Sequence of chain 1.B:
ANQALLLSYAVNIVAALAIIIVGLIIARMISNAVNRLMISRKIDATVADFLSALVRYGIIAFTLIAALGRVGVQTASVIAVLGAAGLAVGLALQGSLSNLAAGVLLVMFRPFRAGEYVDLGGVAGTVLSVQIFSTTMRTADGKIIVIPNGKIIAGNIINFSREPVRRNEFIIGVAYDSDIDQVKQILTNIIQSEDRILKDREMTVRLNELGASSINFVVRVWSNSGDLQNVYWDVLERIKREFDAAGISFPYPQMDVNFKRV

Binding-site contacts:
Ligand atom CBT contacts residue ILE150 of chain 1.C at 3.6 Å (hydrophobic).
Ligand atom OAP contacts residue MET126 of chain 1.B at 3.8 Å.
Ligand atom CAY contacts residue LEU111 of chain 1.C at 3.8 Å (hydrophobic).
Ligand atom CBK contacts residue ILE150 of chain 1.C at 4.0 Å (hydrophobic).
Ligand atom CCL contacts residue AV01 of chain 1.S at 3.8 Å.
Ligand atom CBI contacts residue AV01 of chain 1.S at 4.0 Å.
Ligand atom OAJ contacts residue GLN149 of chain 1.C at 3.0 Å (h-bond).
Ligand atom OAR contacts residue PHE127 of chain 1.B at 3.2 Å (h-bond).
Ligand atom CBC contacts residue AV01 of chain 1.S at 3.6 Å.
Ligand atom CBN contacts residue GLN149 of chain 1.C at 3.8 Å.
Ligand atom CBH contacts residue AV01 of chain 1.S at 3.3 Å.
Ligand atom CCH contacts residue AV01 of chain 1.S at 3.8 Å.
Ligand atom OAT contacts residue PHE127 of chain 1.B at 3.0 Å (h-bond).
Ligand atom CAW contacts residue LEU123 of chain 1.B at 4.0 Å (hydrophobic).
Ligand atom CBF contacts residue PHE68 of chain 1.C at 3.9 Å (hydrophobic).
Ligand atom CAA contacts residue LEU123 of chain 1.B at 4.0 Å (hydrophobic).
Ligand atom O1 contacts residue AV01 of chain 1.S at 3.4 Å (h-bond).
Ligand atom CCU contacts residue MET126 of chain 1.B at 3.9 Å (hydrophobic).
Ligand atom OAP contacts residue AV01 of chain 1.S at 3.4 Å (h-bond).
Ligand atom OAN contacts residue AV01 of chain 1.S at 2.6 Å (h-bond).
Ligand atom CAA contacts residue LEU111 of chain 1.C at 3.7 Å (hydrophobic).
Ligand atom CAA contacts residue ALA119 of chain 1.B at 4.0 Å (hydrophobic).
Ligand atom CAY contacts residue LEU123 of chain 1.B at 3.9 Å (hydrophobic).
Ligand atom CBG contacts residue PHE151 of chain 1.C at 3.7 Å (hydrophobic).
Ligand atom CBF contacts residue AV01 of chain 1.S at 3.9 Å.
Ligand atom CCU contacts residue PHE127 of chain 1.B at 3.8 Å (hydrophobic).
Ligand atom CCH contacts residue PHE127 of chain 1.B at 3.7 Å (hydrophobic).
Ligand atom OAV contacts residue AV01 of chain 1.S at 3.4 Å (h-bond).
Ligand atom CBR contacts residue ILE150 of chain 1.C at 3.6 Å (hydrophobic).
Ligand atom CAB contacts residue LEU115 of chain 1.C at 3.6 Å (hydrophobic).
Ligand atom OAV contacts residue MET126 of chain 1.B at 3.4 Å (h-bond).
Ligand atom CAB contacts residue SER114 of chain 1.C at 3.6 Å.
Ligand atom OAT contacts residue MET126 of chain 1.B at 3.1 Å (h-bond).
Ligand atom OBV contacts residue AV01 of chain 1.S at 3.9 Å.
Ligand atom CAW contacts residue VAL122 of chain 1.B at 3.9 Å (hydrophobic).
Ligand atom CAB contacts residue LEU111 of chain 1.C at 3.9 Å (hydrophobic).
Ligand atom OCB contacts residue PHE127 of chain 1.B at 4.0 Å.
Ligand atom CBD contacts residue LEU118 of chain 1.C at 3.7 Å (hydrophobic).
Ligand atom CBB contacts residue AV01 of chain 1.S at 3.7 Å.
Ligand atom CBE contacts residue PHE151 of chain 1.C at 3.5 Å (hydrophobic).

Sequence of chain 1.C:
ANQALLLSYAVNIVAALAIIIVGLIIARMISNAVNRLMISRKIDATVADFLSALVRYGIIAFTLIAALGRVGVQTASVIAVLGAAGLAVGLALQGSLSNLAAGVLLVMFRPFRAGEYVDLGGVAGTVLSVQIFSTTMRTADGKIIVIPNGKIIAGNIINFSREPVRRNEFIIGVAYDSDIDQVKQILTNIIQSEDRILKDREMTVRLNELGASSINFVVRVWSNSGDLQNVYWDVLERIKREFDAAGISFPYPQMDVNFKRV

This small molecule binds to this protein.
Small molecule (SMILES): CCCCCCCCCCC(CCCCCCCCCC)(CO[C@@H]1O[C@H](CO)[C@@H](O[C@H]2O[C@H](CO)[C@@H](O)[C@H](O)[C@H]2O)[C@H](O)[C@H]1O)CO[C@@H]1O[C@H](CO)[C@@H](O[C@H]2O[C@H](CO)[C@@H](O)[C@H](O)[C@H]2O)[C@H](O)[C@H]1O